A small-molecule ligand and the protein it binds are described below.
Small molecule (SMILES): Nc1ncnc2c1ncn2[C@@H]1O[C@H](CO[P](=O)(O)O[P](=O)(O)CP(=O)(O)O)[C@@H](O)[C@H]1O

Sequence of chain 5.A:
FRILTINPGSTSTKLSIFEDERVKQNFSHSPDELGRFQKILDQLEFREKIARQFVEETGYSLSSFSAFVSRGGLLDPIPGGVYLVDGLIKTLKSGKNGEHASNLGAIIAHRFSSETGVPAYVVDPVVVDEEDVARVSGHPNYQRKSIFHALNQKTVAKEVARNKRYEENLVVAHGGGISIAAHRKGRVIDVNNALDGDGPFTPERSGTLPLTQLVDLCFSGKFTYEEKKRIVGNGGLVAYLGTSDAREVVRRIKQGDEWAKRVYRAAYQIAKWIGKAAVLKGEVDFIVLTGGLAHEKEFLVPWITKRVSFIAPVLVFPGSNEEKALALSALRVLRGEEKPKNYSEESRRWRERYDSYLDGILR

Binding-site contacts:
Ligand atom C5 contacts residue GLU22 of chain 3.A at 3.5 Å.
Ligand atom O3A contacts residue GLY185 of chain 5.A at 3.5 Å (h-bond).
Ligand atom O1G contacts residue GLY186 of chain 5.A at 2.9 Å (h-bond).
Ligand atom N3 contacts residue ALA256 of chain 5.A at 3.3 Å.
Ligand atom O2A contacts residue GLY184 of chain 5.A at 3.3 Å.
Ligand atom C5' contacts residue GLY304 of chain 5.A at 3.7 Å.
Ligand atom O3G contacts residue HIS154 of chain 5.A at 3.0 Å (h-bond).
Ligand atom O1G contacts residue ARG214 of chain 5.A at 3.5 Å (salt-bridge).
Ligand atom PG contacts residue GLY185 of chain 5.A at 3.4 Å.
Ligand atom O3' contacts residue SER254 of chain 5.A at 3.4 Å (h-bond).
Ligand atom C2 contacts residue ARG257 of chain 5.A at 3.5 Å.
Ligand atom C5 contacts residue GLY304 of chain 5.A at 3.9 Å.
Ligand atom N7 contacts residue GLU22 of chain 3.A at 2.9 Å (salt-bridge).
Ligand atom O1G contacts residue GLY185 of chain 5.A at 3.5 Å.
Ligand atom N6 contacts residue HIS307 of chain 5.A at 3.4 Å.
Ligand atom N7 contacts residue HIS307 of chain 5.A at 3.7 Å.
Ligand atom C3B contacts residue GLY185 of chain 5.A at 3.4 Å.
Ligand atom N9 contacts residue GLY304 of chain 5.A at 3.7 Å.
Ligand atom O4' contacts residue GLY304 of chain 5.A at 3.2 Å.
Ligand atom C6 contacts residue HIS307 of chain 5.A at 3.3 Å.
Ligand atom C5 contacts residue HIS307 of chain 5.A at 3.8 Å.
Ligand atom O2G contacts residue HIS182 of chain 5.A at 3.7 Å.
Ligand atom O2' contacts residue SER254 of chain 5.A at 2.8 Å (h-bond).
Ligand atom PG contacts residue GLY186 of chain 5.A at 3.6 Å.
Ligand atom O5' contacts residue GLY304 of chain 5.A at 3.6 Å.
Ligand atom N6 contacts residue GLU22 of chain 3.A at 2.9 Å (salt-bridge).
Ligand atom O2G contacts residue GLY185 of chain 5.A at 2.9 Å (h-bond).
Ligand atom N1 contacts residue ARG257 of chain 5.A at 3.5 Å.
Ligand atom C5' contacts residue GLY184 of chain 5.A at 3.5 Å.
Ligand atom O2' contacts residue ASP255 of chain 5.A at 3.5 Å.
Ligand atom O2' contacts residue ALA256 of chain 5.A at 2.9 Å (h-bond).
Ligand atom O2G contacts residue GLY184 of chain 5.A at 3.4 Å.
Ligand atom C4 contacts residue GLY304 of chain 5.A at 3.7 Å.
Ligand atom O2G contacts residue GLY186 of chain 5.A at 3.4 Å (h-bond).
Ligand atom C6 contacts residue GLU22 of chain 3.A at 3.7 Å.
Ligand atom O1G contacts residue HIS154 of chain 5.A at 3.6 Å.
Ligand atom O4' contacts residue LEU305 of chain 5.A at 3.2 Å (h-bond).
Ligand atom N1 contacts residue HIS307 of chain 5.A at 3.6 Å.
Ligand atom O2A contacts residue GLY304 of chain 5.A at 3.3 Å (h-bond).
Ligand atom PG contacts residue HIS154 of chain 5.A at 3.6 Å.

Sequence of chain 3.A:
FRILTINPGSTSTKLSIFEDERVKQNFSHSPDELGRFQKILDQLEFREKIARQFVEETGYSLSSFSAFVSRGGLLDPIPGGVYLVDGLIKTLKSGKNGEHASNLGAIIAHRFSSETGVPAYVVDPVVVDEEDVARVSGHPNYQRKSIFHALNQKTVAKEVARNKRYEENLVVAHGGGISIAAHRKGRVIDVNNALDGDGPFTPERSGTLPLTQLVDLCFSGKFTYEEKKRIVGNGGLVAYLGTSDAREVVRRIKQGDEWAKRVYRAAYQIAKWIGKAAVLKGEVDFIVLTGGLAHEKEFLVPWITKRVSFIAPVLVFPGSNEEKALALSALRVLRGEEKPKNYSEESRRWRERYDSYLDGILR